Binding-site contacts:
Ligand atom N2 contacts residue ASN1098 of chain 1.B at 2.9 Å (h-bond).
Ligand atom O5 contacts residue HIS1101 of chain 1.B at 4.3 Å.
Ligand atom C5 contacts residue ASN1098 of chain 1.B at 3.7 Å.
Ligand atom C7 contacts residue THR1100 of chain 1.B at 4.1 Å.
Ligand atom O7 contacts residue ASN1098 of chain 1.B at 3.7 Å.
Ligand atom C7 contacts residue ASN1098 of chain 1.B at 3.5 Å.
Ligand atom C3 contacts residue ASN1098 of chain 1.B at 3.8 Å.
Ligand atom O5 contacts residue ASN1098 of chain 1.B at 2.4 Å (h-bond).
Ligand atom O6 contacts residue PHE1103 of chain 1.B at 3.5 Å.
Ligand atom C2 contacts residue ASN1098 of chain 1.B at 2.5 Å.
Ligand atom O7 contacts residue THR1100 of chain 1.B at 2.9 Å (h-bond).
Ligand atom C1 contacts residue ASN1098 of chain 1.B at 1.4 Å.
Ligand atom O5 contacts residue PHE1103 of chain 1.B at 3.9 Å.
Ligand atom C8 contacts residue ASN1098 of chain 1.B at 4.1 Å.
Ligand atom C4 contacts residue ASN1098 of chain 1.B at 4.2 Å.
Ligand atom C5 contacts residue HIS1101 of chain 1.B at 4.1 Å.
Ligand atom C6 contacts residue PHE1103 of chain 1.B at 3.5 Å (hydrophobic).
Ligand atom C5 contacts residue PHE1103 of chain 1.B at 4.4 Å (hydrophobic).
Ligand atom C6 contacts residue HIS1101 of chain 1.B at 4.0 Å.
Ligand atom C1 contacts residue THR1100 of chain 1.B at 4.2 Å.

Sequence of chain 1.B:
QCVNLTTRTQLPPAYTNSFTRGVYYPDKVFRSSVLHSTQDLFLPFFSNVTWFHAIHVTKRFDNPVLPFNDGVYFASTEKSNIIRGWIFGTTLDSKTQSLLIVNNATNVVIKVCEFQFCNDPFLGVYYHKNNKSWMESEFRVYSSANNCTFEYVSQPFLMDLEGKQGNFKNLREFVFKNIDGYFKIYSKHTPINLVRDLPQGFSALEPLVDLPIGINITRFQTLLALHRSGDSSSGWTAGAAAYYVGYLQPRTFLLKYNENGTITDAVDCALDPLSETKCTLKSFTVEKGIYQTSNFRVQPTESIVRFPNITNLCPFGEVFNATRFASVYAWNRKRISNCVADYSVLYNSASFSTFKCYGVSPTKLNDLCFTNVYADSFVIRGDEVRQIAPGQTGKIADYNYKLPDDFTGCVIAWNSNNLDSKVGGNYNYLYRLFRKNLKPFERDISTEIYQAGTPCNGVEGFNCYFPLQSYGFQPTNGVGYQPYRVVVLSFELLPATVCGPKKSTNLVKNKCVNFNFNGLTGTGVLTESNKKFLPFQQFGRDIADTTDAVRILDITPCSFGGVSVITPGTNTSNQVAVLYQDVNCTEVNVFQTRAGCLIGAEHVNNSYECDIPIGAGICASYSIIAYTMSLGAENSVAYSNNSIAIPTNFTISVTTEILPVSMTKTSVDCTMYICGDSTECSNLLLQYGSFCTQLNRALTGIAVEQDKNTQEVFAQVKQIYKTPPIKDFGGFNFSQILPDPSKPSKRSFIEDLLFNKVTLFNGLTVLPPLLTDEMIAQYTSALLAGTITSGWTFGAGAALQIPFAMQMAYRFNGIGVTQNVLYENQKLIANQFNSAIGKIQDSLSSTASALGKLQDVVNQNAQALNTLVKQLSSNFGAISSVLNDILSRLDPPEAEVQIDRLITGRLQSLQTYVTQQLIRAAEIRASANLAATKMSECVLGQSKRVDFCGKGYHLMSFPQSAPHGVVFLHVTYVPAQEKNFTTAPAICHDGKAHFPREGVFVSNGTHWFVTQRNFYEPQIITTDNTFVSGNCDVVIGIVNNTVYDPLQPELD

A protein and the small-molecule ligand that binds it are described below.
Small molecule (SMILES): CC(=O)N[C@@H]1[C@@H](O)[C@H](O)[C@@H](CO)O[C@H]1O